Sequence of chain 1.B:
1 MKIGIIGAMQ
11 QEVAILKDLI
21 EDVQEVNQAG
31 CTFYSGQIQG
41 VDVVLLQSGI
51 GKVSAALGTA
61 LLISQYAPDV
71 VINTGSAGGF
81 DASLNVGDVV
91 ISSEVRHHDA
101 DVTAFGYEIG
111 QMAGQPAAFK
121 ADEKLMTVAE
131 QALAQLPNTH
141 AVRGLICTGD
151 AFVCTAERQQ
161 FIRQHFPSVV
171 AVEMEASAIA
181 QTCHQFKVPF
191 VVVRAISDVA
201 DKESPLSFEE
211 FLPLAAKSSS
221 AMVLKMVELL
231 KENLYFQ

Sequence of chain 1.A:
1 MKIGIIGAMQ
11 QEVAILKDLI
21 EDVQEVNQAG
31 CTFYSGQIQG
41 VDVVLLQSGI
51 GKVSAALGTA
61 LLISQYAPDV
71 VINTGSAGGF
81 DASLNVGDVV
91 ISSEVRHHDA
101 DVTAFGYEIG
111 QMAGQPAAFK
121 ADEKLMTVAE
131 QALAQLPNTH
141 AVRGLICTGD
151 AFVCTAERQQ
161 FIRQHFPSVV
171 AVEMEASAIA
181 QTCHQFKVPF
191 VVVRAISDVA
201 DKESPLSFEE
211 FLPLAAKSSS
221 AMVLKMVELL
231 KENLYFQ

The protein below binds the small molecule below.
Small molecule (SMILES): CSC[C@H]1CN(Cc2c[nH]c3c(N)ncnc23)C[C@@H]1O

Binding-site contacts:
Ligand atom C10 contacts residue GLU173 of chain 1.B at 3.8 Å.
Ligand atom C5' contacts residue PHE152 of chain 1.B at 3.8 Å (hydrophobic).
Ligand atom N1 contacts residue PHE152 of chain 1.B at 3.6 Å.
Ligand atom C2 contacts residue ALA151 of chain 1.B at 3.5 Å (hydrophobic).
Ligand atom C5 contacts residue ASP198 of chain 1.B at 3.8 Å.
Ligand atom N7 contacts residue SER197 of chain 1.B at 3.7 Å.
Ligand atom C5 contacts residue PHE152 of chain 1.B at 3.3 Å (hydrophobic).
Ligand atom C8 contacts residue GLY78 of chain 1.B at 3.7 Å.
Ligand atom C2 contacts residue VAL153 of chain 1.B at 3.7 Å (hydrophobic).
Ligand atom C6 contacts residue VAL153 of chain 1.B at 3.8 Å (hydrophobic).
Ligand atom C8 contacts residue SER197 of chain 1.B at 3.4 Å.
Ligand atom O3' contacts residue GLU175 of chain 1.B at 2.8 Å (salt-bridge).
Ligand atom N6 contacts residue PHE152 of chain 1.B at 3.6 Å.
Ligand atom O3' contacts residue ILE50 of chain 1.B at 3.5 Å.
Ligand atom C5 contacts residue GLY78 of chain 1.B at 3.6 Å.
Ligand atom N7 contacts residue ALA77 of chain 1.B at 3.6 Å.
Ligand atom C8 contacts residue ASP198 of chain 1.B at 3.5 Å.
Ligand atom CS5 contacts residue PHE105 of chain 1.A at 3.6 Å (hydrophobic).
Ligand atom C1' contacts residue PHE208 of chain 1.B at 3.4 Å (hydrophobic).
Ligand atom N3 contacts residue GLU173 of chain 1.B at 3.3 Å.
Ligand atom N6 contacts residue ASP198 of chain 1.B at 2.9 Å (salt-bridge).
Ligand atom N6 contacts residue VAL153 of chain 1.B at 3.0 Å (h-bond).
Ligand atom N1 contacts residue VAL153 of chain 1.B at 3.0 Å (h-bond).
Ligand atom C2 contacts residue PHE152 of chain 1.B at 3.7 Å (hydrophobic).
Ligand atom C8 contacts residue SER76 of chain 1.B at 3.8 Å.
Ligand atom C2' contacts residue MET174 of chain 1.B at 3.6 Å (hydrophobic).
Ligand atom C2 contacts residue GLU173 of chain 1.B at 3.8 Å.
Ligand atom N1' contacts residue SER76 of chain 1.B at 3.7 Å.
Ligand atom C10 contacts residue SER76 of chain 1.B at 3.3 Å.
Ligand atom C3' contacts residue ILE50 of chain 1.B at 3.8 Å (hydrophobic).
Ligand atom N7 contacts residue PHE152 of chain 1.B at 3.5 Å.
Ligand atom C3' contacts residue GLU175 of chain 1.B at 3.5 Å.
Ligand atom N3 contacts residue MET174 of chain 1.B at 3.6 Å.
Ligand atom C6 contacts residue PHE152 of chain 1.B at 3.4 Å (hydrophobic).
Ligand atom C3' contacts residue MET174 of chain 1.B at 3.7 Å (hydrophobic).
Ligand atom N6 contacts residue ALA200 of chain 1.B at 3.8 Å.
Ligand atom N7 contacts residue ASP198 of chain 1.B at 2.7 Å (salt-bridge).
Ligand atom C8 contacts residue ALA77 of chain 1.B at 3.5 Å (hydrophobic).
Ligand atom C1' contacts residue SER76 of chain 1.B at 3.6 Å.
Ligand atom N7 contacts residue GLY78 of chain 1.B at 3.4 Å (h-bond).